Binding-site contacts:
Ligand atom N18 contacts residue LEU233 of chain 1.B at 3.6 Å.
Ligand atom C28 contacts residue LYS130 of chain 1.B at 3.4 Å.
Ligand atom C3 contacts residue ILE107 of chain 1.B at 3.8 Å (hydrophobic).
Ligand atom C6 contacts residue PRO181 of chain 1.B at 3.6 Å (hydrophobic).
Ligand atom C17 contacts residue TYR179 of chain 1.B at 3.7 Å (hydrophobic).
Ligand atom C10 contacts residue THR183 of chain 1.B at 3.6 Å.
Ligand atom C1 contacts residue TYR179 of chain 1.B at 3.7 Å (hydrophobic).
Ligand atom C17 contacts residue VAL180 of chain 1.B at 3.1 Å (hydrophobic).
Ligand atom C1 contacts residue PRO181 of chain 1.B at 3.8 Å (hydrophobic).
Ligand atom N31 contacts residue VAL155 of chain 1.B at 3.5 Å.
Ligand atom C11 contacts residue THR183 of chain 1.B at 3.7 Å.
Ligand atom O23 contacts residue CYS244 of chain 1.B at 3.8 Å.
Ligand atom O8 contacts residue ARG186 of chain 1.B at 3.3 Å (salt-bridge).
Ligand atom N24 contacts residue CYS244 of chain 1.B at 3.9 Å.
Ligand atom N18 contacts residue ASP178 of chain 1.B at 3.5 Å (salt-bridge).
Ligand atom S7 contacts residue ARG186 of chain 1.B at 3.9 Å.
Ligand atom C5 contacts residue ARG186 of chain 1.B at 3.8 Å.
Ligand atom C27 contacts residue PHE112 of chain 1.B at 3.8 Å (hydrophobic).
Ligand atom N31 contacts residue ASP178 of chain 1.B at 2.7 Å (salt-bridge).
Ligand atom C17 contacts residue LEU233 of chain 1.B at 3.8 Å (hydrophobic).
Ligand atom O23 contacts residue LEU177 of chain 1.B at 3.5 Å.
Ligand atom C20 contacts residue LEU233 of chain 1.B at 3.8 Å (hydrophobic).
Ligand atom C12 contacts residue VAL180 of chain 1.B at 3.1 Å (hydrophobic).
Ligand atom C16 contacts residue LEU233 of chain 1.B at 3.8 Å (hydrophobic).
Ligand atom C19 contacts residue ASP178 of chain 1.B at 3.5 Å.
Ligand atom C11 contacts residue PRO181 of chain 1.B at 3.3 Å (hydrophobic).
Ligand atom C19 contacts residue ALA128 of chain 1.B at 3.6 Å (hydrophobic).
Ligand atom N29 contacts residue ASP245 of chain 1.B at 3.5 Å.
Ligand atom C12 contacts residue PRO181 of chain 1.B at 3.8 Å (hydrophobic).
Ligand atom N18 contacts residue TYR179 of chain 1.B at 3.6 Å.
Ligand atom O9 contacts residue GLU182 of chain 1.B at 3.9 Å.
Ligand atom O9 contacts residue ARG186 of chain 1.B at 3.5 Å.
Ligand atom N29 contacts residue LYS130 of chain 1.B at 2.9 Å (salt-bridge).
Ligand atom C19 contacts residue LEU233 of chain 1.B at 3.6 Å (hydrophobic).
Ligand atom N31 contacts residue ALA128 of chain 1.B at 3.4 Å.
Ligand atom N18 contacts residue VAL180 of chain 1.B at 3.4 Å (h-bond).
Ligand atom O9 contacts residue THR183 of chain 1.B at 3.5 Å.
Ligand atom C25 contacts residue VAL115 of chain 1.B at 3.8 Å (hydrophobic).
Ligand atom C28 contacts residue ASP245 of chain 1.B at 3.3 Å.
Ligand atom N18 contacts residue ALA128 of chain 1.B at 3.8 Å.

A small-molecule ligand and the protein it binds are described below.
Small molecule (SMILES): CN1CCN(S(=O)(=O)c2ccc(-c3cnc(N)c(C(=O)Nc4cccnc4)n3)cc2)CC1

Sequence of chain 1.B:
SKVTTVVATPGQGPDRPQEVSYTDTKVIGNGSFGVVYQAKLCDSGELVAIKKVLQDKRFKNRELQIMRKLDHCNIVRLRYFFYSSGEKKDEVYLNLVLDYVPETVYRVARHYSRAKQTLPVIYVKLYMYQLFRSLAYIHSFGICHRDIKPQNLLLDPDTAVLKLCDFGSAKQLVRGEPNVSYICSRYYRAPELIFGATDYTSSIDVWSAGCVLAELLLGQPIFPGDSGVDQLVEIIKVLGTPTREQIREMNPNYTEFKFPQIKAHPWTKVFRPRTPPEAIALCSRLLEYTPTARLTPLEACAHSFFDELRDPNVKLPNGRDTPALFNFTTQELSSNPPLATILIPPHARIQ